The protein below binds the small molecule below.
Small molecule (SMILES): CC(=O)N[C@H]1[C@H](O[C@H]2[C@H](O)[C@@H](NC(C)=O)CO[C@@H]2CO)O[C@H](CO)[C@@H](O)[C@@H]1O

Sequence of chain 1.C:
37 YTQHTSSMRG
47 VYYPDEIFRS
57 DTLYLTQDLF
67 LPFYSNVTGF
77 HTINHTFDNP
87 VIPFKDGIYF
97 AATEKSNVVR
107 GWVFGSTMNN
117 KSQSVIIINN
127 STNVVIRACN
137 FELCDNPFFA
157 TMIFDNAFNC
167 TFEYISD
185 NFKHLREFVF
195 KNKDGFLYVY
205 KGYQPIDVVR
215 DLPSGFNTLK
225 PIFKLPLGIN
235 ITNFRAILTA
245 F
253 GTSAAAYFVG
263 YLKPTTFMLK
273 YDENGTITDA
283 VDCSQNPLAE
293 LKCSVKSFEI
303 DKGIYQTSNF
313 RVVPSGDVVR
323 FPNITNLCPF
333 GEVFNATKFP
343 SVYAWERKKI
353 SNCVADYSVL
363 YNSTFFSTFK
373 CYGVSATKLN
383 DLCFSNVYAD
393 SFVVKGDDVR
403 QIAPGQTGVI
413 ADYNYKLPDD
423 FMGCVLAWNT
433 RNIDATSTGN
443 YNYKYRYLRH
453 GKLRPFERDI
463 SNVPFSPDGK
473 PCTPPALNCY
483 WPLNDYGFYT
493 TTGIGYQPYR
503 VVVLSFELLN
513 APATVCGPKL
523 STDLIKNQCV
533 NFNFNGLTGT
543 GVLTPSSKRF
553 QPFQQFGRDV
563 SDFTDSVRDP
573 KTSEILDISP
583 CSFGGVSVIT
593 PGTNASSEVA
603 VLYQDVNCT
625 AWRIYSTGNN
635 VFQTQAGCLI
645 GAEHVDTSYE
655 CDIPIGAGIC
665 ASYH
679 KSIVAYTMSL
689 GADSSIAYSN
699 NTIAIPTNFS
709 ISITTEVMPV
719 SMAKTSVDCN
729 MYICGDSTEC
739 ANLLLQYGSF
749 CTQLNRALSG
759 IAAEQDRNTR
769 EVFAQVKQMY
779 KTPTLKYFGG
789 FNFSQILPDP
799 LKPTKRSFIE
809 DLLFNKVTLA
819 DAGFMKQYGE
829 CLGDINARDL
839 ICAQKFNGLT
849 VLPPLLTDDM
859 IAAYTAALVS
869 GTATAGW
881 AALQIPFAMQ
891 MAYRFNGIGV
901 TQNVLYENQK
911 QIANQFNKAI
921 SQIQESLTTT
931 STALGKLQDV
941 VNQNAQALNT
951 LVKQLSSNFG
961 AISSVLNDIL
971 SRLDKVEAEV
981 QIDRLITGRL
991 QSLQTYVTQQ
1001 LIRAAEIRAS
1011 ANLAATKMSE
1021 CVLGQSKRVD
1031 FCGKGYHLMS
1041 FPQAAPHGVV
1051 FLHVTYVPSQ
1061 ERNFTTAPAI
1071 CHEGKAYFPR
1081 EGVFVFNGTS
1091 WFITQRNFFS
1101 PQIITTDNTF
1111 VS

Binding-site contacts:
Ligand atom C7 contacts residue LYS454 of chain 1.C at 4.4 Å.
Ligand atom O7 contacts residue LYS454 of chain 1.C at 4.0 Å.
Ligand atom C6 contacts residue GLY453 of chain 1.C at 4.1 Å.
Ligand atom O6 contacts residue GLY453 of chain 1.C at 3.9 Å.
Ligand atom C8 contacts residue LYS454 of chain 1.C at 3.9 Å.
Ligand atom C1 contacts residue ASN234 of chain 1.B at 1.4 Å.
Ligand atom O6 contacts residue THR236 of chain 1.B at 4.3 Å.
Ligand atom O7 contacts residue ARG451 of chain 1.C at 3.1 Å (salt-bridge).
Ligand atom O5 contacts residue ASN234 of chain 1.B at 2.3 Å (h-bond).
Ligand atom C7 contacts residue ASN234 of chain 1.B at 3.7 Å.
Ligand atom C3 contacts residue ASN234 of chain 1.B at 3.8 Å.
Ligand atom C8 contacts residue ARG456 of chain 1.C at 3.5 Å.
Ligand atom O5 contacts residue SER112 of chain 1.B at 4.2 Å.
Ligand atom C7 contacts residue ARG451 of chain 1.C at 4.3 Å.
Ligand atom O7 contacts residue ASN234 of chain 1.B at 4.0 Å.
Ligand atom C4 contacts residue ASN234 of chain 1.B at 4.2 Å.
Ligand atom O6 contacts residue HIS452 of chain 1.C at 3.8 Å.
Ligand atom C5 contacts residue THR236 of chain 1.B at 4.4 Å.
Ligand atom O7 contacts residue GLU459 of chain 1.C at 4.2 Å.
Ligand atom C8 contacts residue GLU459 of chain 1.C at 3.9 Å.
Ligand atom C2 contacts residue ASN234 of chain 1.B at 2.5 Å.
Ligand atom O5 contacts residue THR236 of chain 1.B at 4.3 Å.
Ligand atom C6 contacts residue HIS452 of chain 1.C at 3.5 Å.
Ligand atom N2 contacts residue ASN234 of chain 1.B at 3.0 Å (h-bond).
Ligand atom C8 contacts residue ASN234 of chain 1.B at 4.3 Å.
Ligand atom C5 contacts residue HIS452 of chain 1.C at 4.0 Å.
Ligand atom C1 contacts residue THR236 of chain 1.B at 4.1 Å.
Ligand atom C7 contacts residue GLU459 of chain 1.C at 4.3 Å.
Ligand atom O6 contacts residue SER112 of chain 1.B at 4.5 Å.
Ligand atom C5 contacts residue ASN234 of chain 1.B at 3.6 Å.

Sequence of chain 1.B:
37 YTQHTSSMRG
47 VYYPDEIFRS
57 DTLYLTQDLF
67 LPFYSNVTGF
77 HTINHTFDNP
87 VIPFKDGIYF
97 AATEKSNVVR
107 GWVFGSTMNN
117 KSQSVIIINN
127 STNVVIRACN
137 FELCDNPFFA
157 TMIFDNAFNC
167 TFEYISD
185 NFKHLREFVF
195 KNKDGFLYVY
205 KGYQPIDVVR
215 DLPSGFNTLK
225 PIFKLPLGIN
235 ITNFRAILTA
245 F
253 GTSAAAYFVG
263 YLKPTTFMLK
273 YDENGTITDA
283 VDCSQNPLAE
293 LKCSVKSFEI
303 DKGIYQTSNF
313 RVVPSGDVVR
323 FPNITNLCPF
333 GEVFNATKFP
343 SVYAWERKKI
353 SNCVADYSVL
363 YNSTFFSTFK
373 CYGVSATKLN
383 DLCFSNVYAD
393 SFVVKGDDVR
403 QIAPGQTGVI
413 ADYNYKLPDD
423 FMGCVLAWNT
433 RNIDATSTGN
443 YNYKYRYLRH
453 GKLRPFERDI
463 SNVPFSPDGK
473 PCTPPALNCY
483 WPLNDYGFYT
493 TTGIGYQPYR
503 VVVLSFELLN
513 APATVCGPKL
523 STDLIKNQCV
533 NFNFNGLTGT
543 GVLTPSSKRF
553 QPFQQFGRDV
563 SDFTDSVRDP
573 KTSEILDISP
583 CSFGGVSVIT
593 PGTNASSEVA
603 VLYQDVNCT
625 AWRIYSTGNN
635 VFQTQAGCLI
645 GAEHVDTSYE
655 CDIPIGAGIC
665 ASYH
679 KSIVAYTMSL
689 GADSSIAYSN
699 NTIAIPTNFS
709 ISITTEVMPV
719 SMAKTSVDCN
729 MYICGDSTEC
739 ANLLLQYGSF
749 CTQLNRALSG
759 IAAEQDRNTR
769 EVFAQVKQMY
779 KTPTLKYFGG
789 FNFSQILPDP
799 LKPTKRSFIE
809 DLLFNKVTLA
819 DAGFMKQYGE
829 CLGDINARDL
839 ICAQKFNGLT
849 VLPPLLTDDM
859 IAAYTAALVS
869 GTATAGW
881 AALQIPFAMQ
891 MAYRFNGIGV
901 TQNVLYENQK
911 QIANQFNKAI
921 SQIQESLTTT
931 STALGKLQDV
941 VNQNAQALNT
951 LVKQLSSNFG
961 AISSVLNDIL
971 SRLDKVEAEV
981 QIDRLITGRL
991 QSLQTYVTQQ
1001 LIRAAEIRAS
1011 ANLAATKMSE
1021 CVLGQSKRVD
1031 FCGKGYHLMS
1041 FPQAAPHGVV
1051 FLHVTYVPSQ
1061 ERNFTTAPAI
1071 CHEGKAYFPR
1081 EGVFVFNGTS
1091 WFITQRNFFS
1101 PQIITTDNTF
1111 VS